A small-molecule ligand and the protein it binds are described below.
Small molecule (SMILES): Nc1nc2c(ncn2[C@@H]2O[C@H](CO[P](=O)(O)O[P](=O)(O)CP(=O)(O)O)[C@@H](O)[C@H]2O)c(=O)[nH]1

Sequence of chain 1.A:
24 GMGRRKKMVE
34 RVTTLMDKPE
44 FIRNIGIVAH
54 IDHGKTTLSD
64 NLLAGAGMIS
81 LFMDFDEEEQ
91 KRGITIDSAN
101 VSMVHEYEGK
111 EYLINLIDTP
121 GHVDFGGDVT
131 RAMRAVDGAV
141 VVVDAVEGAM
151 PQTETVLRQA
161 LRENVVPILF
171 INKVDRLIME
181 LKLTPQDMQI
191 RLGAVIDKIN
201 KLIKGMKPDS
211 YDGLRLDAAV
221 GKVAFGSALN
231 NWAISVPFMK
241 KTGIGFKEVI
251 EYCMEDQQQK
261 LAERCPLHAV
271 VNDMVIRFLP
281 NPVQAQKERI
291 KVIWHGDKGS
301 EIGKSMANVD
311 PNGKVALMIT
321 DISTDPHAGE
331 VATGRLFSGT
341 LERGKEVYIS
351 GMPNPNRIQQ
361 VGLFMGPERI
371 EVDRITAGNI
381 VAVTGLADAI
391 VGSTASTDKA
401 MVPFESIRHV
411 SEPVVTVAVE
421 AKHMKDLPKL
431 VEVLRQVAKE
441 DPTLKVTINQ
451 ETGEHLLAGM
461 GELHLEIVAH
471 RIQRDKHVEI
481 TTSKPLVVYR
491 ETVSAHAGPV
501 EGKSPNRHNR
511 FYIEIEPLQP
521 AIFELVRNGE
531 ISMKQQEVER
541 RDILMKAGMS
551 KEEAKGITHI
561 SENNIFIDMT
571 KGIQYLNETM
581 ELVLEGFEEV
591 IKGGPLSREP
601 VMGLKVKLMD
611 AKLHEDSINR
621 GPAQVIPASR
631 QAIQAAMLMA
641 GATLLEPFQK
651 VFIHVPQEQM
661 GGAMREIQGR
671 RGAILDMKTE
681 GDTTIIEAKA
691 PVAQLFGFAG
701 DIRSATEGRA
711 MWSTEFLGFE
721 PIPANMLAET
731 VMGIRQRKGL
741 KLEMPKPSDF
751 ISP

Binding-site contacts:
Ligand atom O1G contacts residue THR95 of chain 1.A at 3.2 Å (h-bond).
Ligand atom PB contacts residue MG1 of chain 1.C at 3.2 Å.
Ligand atom C3B contacts residue MG1 of chain 1.C at 3.4 Å.
Ligand atom N2 contacts residue ASP175 of chain 1.A at 2.9 Å (salt-bridge).
Ligand atom O1B contacts residue THR59 of chain 1.A at 2.8 Å (h-bond).
Ligand atom O1B contacts residue MG1 of chain 1.C at 2.1 Å.
Ligand atom C6 contacts residue ASP175 of chain 1.A at 3.6 Å.
Ligand atom O4' contacts residue LYS173 of chain 1.A at 3.2 Å (salt-bridge).
Ligand atom C2 contacts residue ASP175 of chain 1.A at 3.5 Å.
Ligand atom O2B contacts residue HIS56 of chain 1.A at 3.2 Å (h-bond).
Ligand atom O6 contacts residue LEU229 of chain 1.A at 3.3 Å (h-bond).
Ligand atom O1G contacts residue ILE94 of chain 1.A at 3.5 Å.
Ligand atom O6 contacts residue ASN172 of chain 1.A at 3.1 Å (h-bond).
Ligand atom O6 contacts residue SER227 of chain 1.A at 3.0 Å (h-bond).
Ligand atom O3G contacts residue ILE54 of chain 1.A at 3.3 Å.
Ligand atom N2 contacts residue ARG176 of chain 1.A at 3.1 Å.
Ligand atom O1A contacts residue THR59 of chain 1.A at 3.4 Å (h-bond).
Ligand atom N1 contacts residue ASP175 of chain 1.A at 2.8 Å (salt-bridge).
Ligand atom N7 contacts residue ASN172 of chain 1.A at 3.1 Å (h-bond).
Ligand atom O2G contacts residue MG1 of chain 1.C at 2.0 Å.
Ligand atom O6 contacts residue ASP175 of chain 1.A at 3.5 Å (salt-bridge).
Ligand atom C5 contacts residue LEU229 of chain 1.A at 3.5 Å (hydrophobic).
Ligand atom O6 contacts residue ALA228 of chain 1.A at 3.1 Å (h-bond).
Ligand atom O3G contacts residue LYS58 of chain 1.A at 2.7 Å (salt-bridge).
Ligand atom PB contacts residue LYS58 of chain 1.A at 3.4 Å.
Ligand atom O2G contacts residue THR95 of chain 1.A at 2.9 Å (h-bond).
Ligand atom O1A contacts residue THR60 of chain 1.A at 2.6 Å (h-bond).
Ligand atom O3A contacts residue GLY57 of chain 1.A at 3.2 Å.
Ligand atom O2B contacts residue GLY57 of chain 1.A at 2.9 Å (h-bond).
Ligand atom C6 contacts residue LEU229 of chain 1.A at 3.4 Å (hydrophobic).
Ligand atom O3G contacts residue ASP55 of chain 1.A at 3.2 Å (salt-bridge).
Ligand atom O2G contacts residue LYS58 of chain 1.A at 3.5 Å.
Ligand atom O1B contacts residue LYS58 of chain 1.A at 3.3 Å (salt-bridge).
Ligand atom O2B contacts residue LYS58 of chain 1.A at 2.8 Å (salt-bridge).
Ligand atom O3G contacts residue GLY121 of chain 1.A at 3.2 Å.
Ligand atom O1A contacts residue GLY57 of chain 1.A at 3.5 Å.
Ligand atom PG contacts residue MG1 of chain 1.C at 3.3 Å.
Ligand atom O2B contacts residue ASP55 of chain 1.A at 3.5 Å (salt-bridge).
Ligand atom O6 contacts residue LYS173 of chain 1.A at 3.5 Å (salt-bridge).
Ligand atom C6 contacts residue LYS173 of chain 1.A at 3.6 Å.